Binding-site contacts:
Ligand atom O7 contacts residue ASN60 of chain 1.B at 3.6 Å.
Ligand atom C2 contacts residue GLU64 of chain 1.B at 3.8 Å.
Ligand atom O5 contacts residue ASN60 of chain 1.B at 2.4 Å (h-bond).
Ligand atom N2 contacts residue ASN60 of chain 1.B at 2.9 Å (h-bond).
Ligand atom C3 contacts residue ASN60 of chain 1.B at 3.8 Å.
Ligand atom C8 contacts residue PHE68 of chain 1.B at 4.0 Å (hydrophobic).
Ligand atom C7 contacts residue ASN60 of chain 1.B at 3.6 Å.
Ligand atom C2 contacts residue ASN60 of chain 1.B at 2.5 Å.
Ligand atom C8 contacts residue GLU64 of chain 1.B at 3.0 Å.
Ligand atom O7 contacts residue SER89 of chain 1.B at 2.7 Å (h-bond).
Ligand atom C7 contacts residue GLU64 of chain 1.B at 3.4 Å.
Ligand atom N2 contacts residue SER89 of chain 1.B at 4.5 Å.
Ligand atom C7 contacts residue SER89 of chain 1.B at 3.5 Å.
Ligand atom N2 contacts residue GLU64 of chain 1.B at 2.8 Å (salt-bridge).
Ligand atom C3 contacts residue GLU64 of chain 1.B at 3.8 Å.
Ligand atom C1 contacts residue ASN60 of chain 1.B at 1.5 Å.
Ligand atom C8 contacts residue SER89 of chain 1.B at 4.2 Å.
Ligand atom O3 contacts residue GLU64 of chain 1.B at 3.8 Å.
Ligand atom C8 contacts residue LEU63 of chain 1.B at 4.2 Å (hydrophobic).
Ligand atom C5 contacts residue ASN60 of chain 1.B at 3.7 Å.
Ligand atom C4 contacts residue ASN60 of chain 1.B at 4.2 Å.

Sequence of chain 1.B:
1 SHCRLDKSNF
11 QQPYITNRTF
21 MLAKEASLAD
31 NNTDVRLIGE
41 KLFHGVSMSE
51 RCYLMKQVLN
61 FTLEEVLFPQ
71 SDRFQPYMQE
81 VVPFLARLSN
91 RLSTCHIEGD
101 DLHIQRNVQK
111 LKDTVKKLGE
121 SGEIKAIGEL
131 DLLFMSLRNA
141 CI

A protein and the small-molecule ligand that binds it are described below.
Small molecule (SMILES): CC(=O)N[C@@H]1[C@@H](O)[C@H](O)[C@@H](CO)O[C@H]1O